Binding-site contacts:
Ligand atom C8 contacts residue ASN324 of chain 1.A at 4.1 Å.
Ligand atom C5 contacts residue ASN324 of chain 1.A at 3.7 Å.
Ligand atom O5 contacts residue ASN324 of chain 1.A at 2.4 Å (h-bond).
Ligand atom C7 contacts residue ASN324 of chain 1.A at 3.7 Å.
Ligand atom C1 contacts residue ASN324 of chain 1.A at 1.4 Å.
Ligand atom C4 contacts residue ASN324 of chain 1.A at 4.2 Å.
Ligand atom O6 contacts residue ASN324 of chain 1.A at 4.5 Å.
Ligand atom N2 contacts residue ASN324 of chain 1.A at 2.9 Å (h-bond).
Ligand atom C3 contacts residue ASN324 of chain 1.A at 3.8 Å.
Ligand atom C2 contacts residue ASN324 of chain 1.A at 2.5 Å.

Sequence of chain 1.A:
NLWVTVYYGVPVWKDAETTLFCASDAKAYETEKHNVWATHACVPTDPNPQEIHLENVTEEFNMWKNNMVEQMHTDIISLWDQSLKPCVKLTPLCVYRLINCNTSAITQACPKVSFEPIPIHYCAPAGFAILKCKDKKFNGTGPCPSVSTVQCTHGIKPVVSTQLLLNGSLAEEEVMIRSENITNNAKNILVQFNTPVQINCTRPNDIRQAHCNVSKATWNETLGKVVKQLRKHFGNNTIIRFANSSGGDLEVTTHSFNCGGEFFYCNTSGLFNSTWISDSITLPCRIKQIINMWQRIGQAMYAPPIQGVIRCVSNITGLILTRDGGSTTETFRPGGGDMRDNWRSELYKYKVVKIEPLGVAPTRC

A protein and the small-molecule ligand that binds it are described below.
Small molecule (SMILES): CC(=O)N[C@@H]1[C@@H](O)[C@H](O)[C@@H](CO)O[C@H]1O